The small molecule below binds the protein below.
Small molecule (SMILES): Cc1cc(CCCOc2c(C)cc(-c3noc(C(F)(F)F)n3)cc2C)on1

Binding-site contacts:
Ligand atom CM2 contacts residue ILE77 of chain 3.A at 3.1 Å (hydrophobic).
Ligand atom N1A contacts residue MET124 of chain 3.A at 3.5 Å.
Ligand atom C4B contacts residue ILE98 of chain 3.A at 3.8 Å (hydrophobic).
Ligand atom C5B contacts residue LEU181 of chain 3.A at 3.5 Å (hydrophobic).
Ligand atom C3A contacts residue PHE179 of chain 3.A at 3.1 Å (hydrophobic).
Ligand atom C6B contacts residue LEU181 of chain 3.A at 3.3 Å (hydrophobic).
Ligand atom CM2 contacts residue ILE122 of chain 3.A at 3.8 Å (hydrophobic).
Ligand atom F1 contacts residue ALA166 of chain 3.A at 3.6 Å.
Ligand atom CM4 contacts residue PHE179 of chain 3.A at 3.5 Å (hydrophobic).
Ligand atom CM4 contacts residue TYR144 of chain 3.A at 3.8 Å (hydrophobic).
Ligand atom C2A contacts residue PHE179 of chain 3.A at 3.6 Å (hydrophobic).
Ligand atom C4 contacts residue LEU100 of chain 3.A at 3.7 Å (hydrophobic).
Ligand atom F1 contacts residue TYR144 of chain 3.A at 3.3 Å.
Ligand atom F2 contacts residue ALA166 of chain 3.A at 3.5 Å.
Ligand atom C4 contacts residue TYR190 of chain 3.A at 3.6 Å (hydrophobic).
Ligand atom C6B contacts residue ILE98 of chain 3.A at 3.7 Å (hydrophobic).
Ligand atom C5B contacts residue ILE98 of chain 3.A at 3.5 Å (hydrophobic).
Ligand atom F2 contacts residue TYR142 of chain 3.A at 2.8 Å.
Ligand atom F1 contacts residue PHE179 of chain 3.A at 3.8 Å.
Ligand atom N2 contacts residue MET214 of chain 3.A at 3.8 Å.
Ligand atom O1A contacts residue PHE179 of chain 3.A at 3.3 Å.
Ligand atom F3 contacts residue VAL168 of chain 3.A at 3.0 Å.
Ligand atom C2B contacts residue ILE98 of chain 3.A at 3.7 Å (hydrophobic).
Ligand atom F3 contacts residue PHE179 of chain 3.A at 3.0 Å.
Ligand atom C1B contacts residue ILE98 of chain 3.A at 3.4 Å (hydrophobic).
Ligand atom N3A contacts residue PHE179 of chain 3.A at 3.4 Å.
Ligand atom CM3 contacts residue ASN212 of chain 3.A at 3.4 Å.
Ligand atom CM6 contacts residue LEU184 of chain 3.A at 3.4 Å (hydrophobic).
Ligand atom N1A contacts residue LEU217 of chain 3.A at 3.3 Å.
Ligand atom O1B contacts residue ILE98 of chain 3.A at 3.3 Å.
Ligand atom N3A contacts residue TYR144 of chain 3.A at 3.5 Å.
Ligand atom F3 contacts residue TYR142 of chain 3.A at 3.8 Å.
Ligand atom N1A contacts residue PHE179 of chain 3.A at 3.6 Å.
Ligand atom O1A contacts residue MET124 of chain 3.A at 3.2 Å.
Ligand atom C3A contacts residue LEU217 of chain 3.A at 3.6 Å (hydrophobic).
Ligand atom O1 contacts residue MET214 of chain 3.A at 3.5 Å (h-bond).
Ligand atom CM6 contacts residue LEU181 of chain 3.A at 3.5 Å (hydrophobic).
Ligand atom F2 contacts residue MET143 of chain 3.A at 3.3 Å.
Ligand atom O1A contacts residue LEU217 of chain 3.A at 3.0 Å.
Ligand atom F2 contacts residue TYR144 of chain 3.A at 3.0 Å.

Sequence of chain 3.A:
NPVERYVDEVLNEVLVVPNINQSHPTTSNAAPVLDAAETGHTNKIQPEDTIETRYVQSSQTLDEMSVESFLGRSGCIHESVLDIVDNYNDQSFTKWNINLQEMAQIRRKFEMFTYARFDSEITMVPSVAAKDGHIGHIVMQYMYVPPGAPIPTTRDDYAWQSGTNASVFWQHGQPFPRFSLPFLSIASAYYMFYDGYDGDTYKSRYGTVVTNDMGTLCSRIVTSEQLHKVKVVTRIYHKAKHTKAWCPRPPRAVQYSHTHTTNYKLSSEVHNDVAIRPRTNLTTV